Binding-site contacts:
Ligand atom O4 contacts residue THR24 of chain 1.A at 4.4 Å.
Ligand atom C3 contacts residue HIS48 of chain 1.A at 4.2 Å.
Ligand atom O4 contacts residue HIS48 of chain 1.A at 3.6 Å.
Ligand atom C1 contacts residue THR3 of chain 1.A at 4.0 Å.
Ligand atom C1 contacts residue THR2 of chain 1.A at 4.2 Å.
Ligand atom O5 contacts residue THR24 of chain 1.A at 2.3 Å (h-bond).
Ligand atom C6 contacts residue THR24 of chain 1.A at 4.3 Å.
Ligand atom O3 contacts residue THR24 of chain 1.A at 4.3 Å.
Ligand atom C5 contacts residue THR24 of chain 1.A at 2.9 Å.
Ligand atom C1 contacts residue SER23 of chain 1.A at 3.9 Å.
Ligand atom O2 contacts residue SER23 of chain 1.A at 4.3 Å.
Ligand atom C2 contacts residue SER23 of chain 1.A at 4.2 Å.
Ligand atom C4 contacts residue THR24 of chain 1.A at 3.5 Å.
Ligand atom C1 contacts residue THR24 of chain 1.A at 1.4 Å.
Ligand atom C3 contacts residue THR24 of chain 1.A at 3.0 Å.
Ligand atom C2 contacts residue THR24 of chain 1.A at 2.4 Å.
Ligand atom O2 contacts residue THR24 of chain 1.A at 3.6 Å.
Ligand atom O5 contacts residue THR3 of chain 1.A at 3.4 Å (h-bond).
Ligand atom C4 contacts residue HIS48 of chain 1.A at 4.5 Å.
Ligand atom O6 contacts residue THR3 of chain 1.A at 4.0 Å.

The protein below binds the small molecule below.
Small molecule (SMILES): OC[C@H]1O[C@H](O)[C@@H](O)[C@@H](O)[C@@H]1O

Sequence of chain 1.A:
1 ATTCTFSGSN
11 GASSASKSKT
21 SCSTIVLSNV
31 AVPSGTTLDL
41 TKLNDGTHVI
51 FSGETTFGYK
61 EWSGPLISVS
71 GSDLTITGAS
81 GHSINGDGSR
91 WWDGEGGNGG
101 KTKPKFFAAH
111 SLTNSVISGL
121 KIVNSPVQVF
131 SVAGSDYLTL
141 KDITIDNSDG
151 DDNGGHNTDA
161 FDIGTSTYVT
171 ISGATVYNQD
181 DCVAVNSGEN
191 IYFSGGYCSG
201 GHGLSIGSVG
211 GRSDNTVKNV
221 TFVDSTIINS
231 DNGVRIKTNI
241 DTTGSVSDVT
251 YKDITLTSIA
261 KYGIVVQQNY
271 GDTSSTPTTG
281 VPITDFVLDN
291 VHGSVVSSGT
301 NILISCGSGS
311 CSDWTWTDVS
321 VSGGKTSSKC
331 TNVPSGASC